Sequence of chain 1.B:
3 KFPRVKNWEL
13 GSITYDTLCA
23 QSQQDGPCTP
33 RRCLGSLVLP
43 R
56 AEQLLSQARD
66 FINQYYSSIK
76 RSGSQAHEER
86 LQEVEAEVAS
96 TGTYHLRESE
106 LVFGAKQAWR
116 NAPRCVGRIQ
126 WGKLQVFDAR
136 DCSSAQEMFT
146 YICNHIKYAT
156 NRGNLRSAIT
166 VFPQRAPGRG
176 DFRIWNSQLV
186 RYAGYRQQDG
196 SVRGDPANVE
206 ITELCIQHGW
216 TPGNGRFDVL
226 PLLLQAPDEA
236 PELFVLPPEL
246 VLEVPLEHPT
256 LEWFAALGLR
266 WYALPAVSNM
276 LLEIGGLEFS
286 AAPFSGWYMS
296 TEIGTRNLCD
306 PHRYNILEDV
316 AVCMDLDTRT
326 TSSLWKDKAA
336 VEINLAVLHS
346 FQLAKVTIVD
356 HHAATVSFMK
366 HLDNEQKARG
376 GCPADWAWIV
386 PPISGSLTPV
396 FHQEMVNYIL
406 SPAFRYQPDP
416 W

Binding-site contacts:
Ligand atom N contacts residue HEM1 of chain 1.N at 2.8 Å (h-bond).
Ligand atom CG contacts residue GLU297 of chain 1.B at 3.9 Å.
Ligand atom C2' contacts residue ASN274 of chain 1.B at 3.1 Å.
Ligand atom O3 contacts residue TRP292 of chain 1.B at 3.1 Å (h-bond).
Ligand atom O3 contacts residue HEM1 of chain 1.N at 3.4 Å.
Ligand atom CD contacts residue GLU297 of chain 1.B at 3.6 Å.
Ligand atom NH2 contacts residue HEM1 of chain 1.N at 3.8 Å.
Ligand atom NB contacts residue TYR411 of chain 1.B at 3.8 Å.
Ligand atom O2 contacts residue HEM1 of chain 1.N at 3.8 Å.
Ligand atom CZ contacts residue PRO270 of chain 1.B at 3.9 Å (hydrophobic).
Ligand atom NO contacts residue PRO270 of chain 1.B at 3.8 Å.
Ligand atom O3 contacts residue PRO270 of chain 1.B at 3.5 Å.
Ligand atom CB contacts residue GLN183 of chain 1.B at 3.8 Å.
Ligand atom O2 contacts residue PRO270 of chain 1.B at 3.4 Å (h-bond).
Ligand atom NA contacts residue VAL272 of chain 1.B at 3.8 Å.
Ligand atom CG contacts residue GLN183 of chain 1.B at 4.0 Å.
Ligand atom O2 contacts residue PHE289 of chain 1.B at 3.7 Å.
Ligand atom C contacts residue VAL272 of chain 1.B at 3.2 Å (hydrophobic).
Ligand atom NO contacts residue HEM1 of chain 1.N at 3.8 Å.
Ligand atom CB contacts residue HEM1 of chain 1.N at 3.4 Å.
Ligand atom NA contacts residue HEM1 of chain 1.N at 3.3 Å (h-bond).
Ligand atom NO contacts residue GLY291 of chain 1.B at 3.5 Å (h-bond).
Ligand atom NE contacts residue HEM1 of chain 1.N at 3.9 Å.
Ligand atom CD contacts residue HEM1 of chain 1.N at 3.8 Å.
Ligand atom NH2 contacts residue GLU297 of chain 1.B at 2.9 Å (salt-bridge).
Ligand atom C1' contacts residue HEM1 of chain 1.N at 2.9 Å.
Ligand atom O3 contacts residue GLY291 of chain 1.B at 3.1 Å (h-bond).
Ligand atom C contacts residue HEM1 of chain 1.N at 3.2 Å.
Ligand atom NH2 contacts residue PRO270 of chain 1.B at 3.8 Å.
Ligand atom NB contacts residue ASN274 of chain 1.B at 4.0 Å.
Ligand atom O2 contacts residue GLY291 of chain 1.B at 3.0 Å (h-bond).
Ligand atom NH2 contacts residue TRP292 of chain 1.B at 3.1 Å (h-bond).
Ligand atom CZ contacts residue GLU297 of chain 1.B at 3.6 Å.
Ligand atom CD contacts residue VAL272 of chain 1.B at 3.8 Å (hydrophobic).
Ligand atom O2 contacts residue SER290 of chain 1.B at 3.3 Å.
Ligand atom NE contacts residue GLU297 of chain 1.B at 2.7 Å (salt-bridge).
Ligand atom C1' contacts residue VAL272 of chain 1.B at 3.9 Å (hydrophobic).
Ligand atom CA contacts residue HEM1 of chain 1.N at 3.3 Å.
Ligand atom C1' contacts residue ASN274 of chain 1.B at 3.7 Å.
Ligand atom CG contacts residue VAL272 of chain 1.B at 3.8 Å (hydrophobic).

A protein and the small-molecule ligand that binds it are described below.
Small molecule (SMILES): [H]/N=C(/NCCC[C@H](N)CN(O)CCN)N[N+](=O)[O-]